Sequence of chain 23.A:
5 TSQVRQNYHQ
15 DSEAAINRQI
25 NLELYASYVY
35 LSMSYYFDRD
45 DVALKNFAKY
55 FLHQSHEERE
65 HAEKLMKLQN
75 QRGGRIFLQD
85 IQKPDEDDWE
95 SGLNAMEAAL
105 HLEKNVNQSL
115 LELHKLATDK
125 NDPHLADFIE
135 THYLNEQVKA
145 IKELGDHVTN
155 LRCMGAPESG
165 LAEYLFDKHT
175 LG

A protein and the small-molecule ligand that binds it are described below.
Small molecule (SMILES): CCCCSC(=S)SC(C)(C)C(=O)NCCN1C(=O)CCC1=O

Sequence of chain 3.A:
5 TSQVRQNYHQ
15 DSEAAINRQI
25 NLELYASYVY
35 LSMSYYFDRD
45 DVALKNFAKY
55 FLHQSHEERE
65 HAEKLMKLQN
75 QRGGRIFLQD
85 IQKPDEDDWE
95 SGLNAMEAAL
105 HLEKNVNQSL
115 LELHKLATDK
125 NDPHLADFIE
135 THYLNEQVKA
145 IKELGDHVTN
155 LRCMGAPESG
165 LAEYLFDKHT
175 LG

Binding-site contacts:
Ligand atom O19 contacts residue GLY164 of chain 23.A at 4.4 Å.
Ligand atom N17 contacts residue CYS157 of chain 3.A at 3.9 Å.
Ligand atom C18 contacts residue CYS157 of chain 3.A at 2.8 Å (hydrophobic).
Ligand atom C20 contacts residue CYS157 of chain 3.A at 1.8 Å (hydrophobic).
Ligand atom C21 contacts residue ASP45 of chain 23.A at 4.2 Å.
Ligand atom O19 contacts residue CYS157 of chain 3.A at 3.1 Å.
Ligand atom C21 contacts residue CYS157 of chain 3.A at 2.8 Å (hydrophobic).
Ligand atom C22 contacts residue CYS157 of chain 3.A at 4.0 Å (hydrophobic).